The protein below binds the small molecule below.
Small molecule (SMILES): CC(=O)N[C@@H]1[C@@H](O)[C@H](O)[C@@H](CO)O[C@H]1O

Sequence of chain 1.B:
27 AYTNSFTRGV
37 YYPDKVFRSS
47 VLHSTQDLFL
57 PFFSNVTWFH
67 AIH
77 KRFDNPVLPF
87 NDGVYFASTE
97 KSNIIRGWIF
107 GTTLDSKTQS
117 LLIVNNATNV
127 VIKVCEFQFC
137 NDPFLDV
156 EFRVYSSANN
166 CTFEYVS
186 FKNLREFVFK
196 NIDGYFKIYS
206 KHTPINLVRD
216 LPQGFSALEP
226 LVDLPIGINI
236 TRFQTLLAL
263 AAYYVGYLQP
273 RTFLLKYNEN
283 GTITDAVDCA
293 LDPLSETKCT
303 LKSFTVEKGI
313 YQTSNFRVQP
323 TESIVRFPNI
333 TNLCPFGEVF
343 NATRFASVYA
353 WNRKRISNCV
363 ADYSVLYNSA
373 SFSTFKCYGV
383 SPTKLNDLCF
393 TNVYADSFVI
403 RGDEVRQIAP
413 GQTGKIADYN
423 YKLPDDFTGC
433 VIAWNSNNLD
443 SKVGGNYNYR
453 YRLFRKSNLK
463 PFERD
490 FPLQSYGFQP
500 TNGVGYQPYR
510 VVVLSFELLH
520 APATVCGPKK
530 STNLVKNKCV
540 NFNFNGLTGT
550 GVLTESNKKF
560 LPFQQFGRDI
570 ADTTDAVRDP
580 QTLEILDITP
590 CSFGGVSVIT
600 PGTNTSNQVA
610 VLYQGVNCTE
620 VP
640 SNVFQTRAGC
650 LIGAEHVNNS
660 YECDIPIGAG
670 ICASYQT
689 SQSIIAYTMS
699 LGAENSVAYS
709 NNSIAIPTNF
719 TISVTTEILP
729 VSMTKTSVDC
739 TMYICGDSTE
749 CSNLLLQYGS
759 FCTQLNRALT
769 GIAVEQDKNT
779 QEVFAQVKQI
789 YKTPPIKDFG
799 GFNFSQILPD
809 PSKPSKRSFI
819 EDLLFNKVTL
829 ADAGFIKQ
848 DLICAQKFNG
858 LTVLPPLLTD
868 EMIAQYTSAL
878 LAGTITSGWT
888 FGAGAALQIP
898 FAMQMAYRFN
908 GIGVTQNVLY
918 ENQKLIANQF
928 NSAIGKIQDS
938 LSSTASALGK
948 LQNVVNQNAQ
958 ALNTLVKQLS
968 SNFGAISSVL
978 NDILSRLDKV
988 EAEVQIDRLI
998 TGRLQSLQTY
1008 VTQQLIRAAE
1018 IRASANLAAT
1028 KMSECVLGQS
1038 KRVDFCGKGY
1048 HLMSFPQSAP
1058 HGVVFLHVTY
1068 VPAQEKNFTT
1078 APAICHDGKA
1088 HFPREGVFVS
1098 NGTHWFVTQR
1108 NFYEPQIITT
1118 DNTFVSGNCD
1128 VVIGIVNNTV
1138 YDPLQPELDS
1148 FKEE

Binding-site contacts:
Ligand atom C2 contacts residue ASN603 of chain 1.B at 2.4 Å.
Ligand atom C4 contacts residue ASN603 of chain 1.B at 4.2 Å.
Ligand atom O7 contacts residue ASN603 of chain 1.B at 3.3 Å (h-bond).
Ligand atom C8 contacts residue ASN603 of chain 1.B at 4.5 Å.
Ligand atom O5 contacts residue ASN603 of chain 1.B at 2.4 Å (h-bond).
Ligand atom C3 contacts residue ASN603 of chain 1.B at 3.8 Å.
Ligand atom C1 contacts residue ASN603 of chain 1.B at 1.4 Å.
Ligand atom C5 contacts residue ASN603 of chain 1.B at 3.7 Å.
Ligand atom N2 contacts residue ASN603 of chain 1.B at 2.9 Å (h-bond).
Ligand atom C7 contacts residue ASN603 of chain 1.B at 3.3 Å.